Sequence of chain 1.B:
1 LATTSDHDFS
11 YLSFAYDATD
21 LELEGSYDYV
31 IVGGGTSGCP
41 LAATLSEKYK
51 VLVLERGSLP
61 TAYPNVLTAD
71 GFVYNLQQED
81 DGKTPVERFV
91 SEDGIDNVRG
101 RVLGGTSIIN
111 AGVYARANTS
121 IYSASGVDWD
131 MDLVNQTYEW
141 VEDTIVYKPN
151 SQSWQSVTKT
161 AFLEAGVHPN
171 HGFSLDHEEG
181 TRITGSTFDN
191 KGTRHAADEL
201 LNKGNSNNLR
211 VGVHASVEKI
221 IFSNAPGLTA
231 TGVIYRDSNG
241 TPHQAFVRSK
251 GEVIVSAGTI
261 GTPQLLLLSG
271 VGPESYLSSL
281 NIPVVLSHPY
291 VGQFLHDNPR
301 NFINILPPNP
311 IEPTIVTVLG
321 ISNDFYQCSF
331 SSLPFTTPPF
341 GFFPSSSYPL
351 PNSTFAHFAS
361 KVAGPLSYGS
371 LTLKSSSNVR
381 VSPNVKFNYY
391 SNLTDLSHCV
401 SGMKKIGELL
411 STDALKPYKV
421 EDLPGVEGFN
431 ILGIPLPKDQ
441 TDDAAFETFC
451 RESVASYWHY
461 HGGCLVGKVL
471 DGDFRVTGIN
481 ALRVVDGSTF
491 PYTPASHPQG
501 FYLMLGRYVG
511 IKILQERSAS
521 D

This small molecule binds to this protein.
Small molecule (SMILES): CC(=O)N[C@@H]1[C@@H](O)[C@H](O)[C@@H](CO)O[C@H]1O

Binding-site contacts:
Ligand atom O5 contacts residue ILE121 of chain 1.B at 3.7 Å.
Ligand atom C8 contacts residue GLU179 of chain 1.B at 3.8 Å.
Ligand atom C8 contacts residue ASN323 of chain 1.B at 3.9 Å.
Ligand atom C8 contacts residue HIS177 of chain 1.B at 3.6 Å.
Ligand atom C3 contacts residue ASN118 of chain 1.B at 3.8 Å.
Ligand atom C3 contacts residue ASN323 of chain 1.B at 3.8 Å.
Ligand atom C7 contacts residue HIS177 of chain 1.B at 3.4 Å.
Ligand atom O7 contacts residue ASN118 of chain 1.B at 3.4 Å (h-bond).
Ligand atom C1 contacts residue ASN118 of chain 1.B at 1.4 Å.
Ligand atom C8 contacts residue ILE321 of chain 1.B at 3.8 Å (hydrophobic).
Ligand atom O7 contacts residue HIS177 of chain 1.B at 2.8 Å (h-bond).
Ligand atom C6 contacts residue SER120 of chain 1.B at 3.8 Å.
Ligand atom C8 contacts residue ASN118 of chain 1.B at 4.4 Å.
Ligand atom O5 contacts residue ASN118 of chain 1.B at 2.4 Å (h-bond).
Ligand atom C2 contacts residue ASN323 of chain 1.B at 4.2 Å.
Ligand atom C2 contacts residue ASN118 of chain 1.B at 2.4 Å.
Ligand atom C1 contacts residue SER120 of chain 1.B at 4.1 Å.
Ligand atom C8 contacts residue GLU178 of chain 1.B at 4.3 Å.
Ligand atom O7 contacts residue TYR326 of chain 1.B at 3.8 Å.
Ligand atom O5 contacts residue SER120 of chain 1.B at 3.8 Å.
Ligand atom C7 contacts residue ASN118 of chain 1.B at 3.3 Å.
Ligand atom C5 contacts residue ASN118 of chain 1.B at 3.7 Å.
Ligand atom O7 contacts residue ASN323 of chain 1.B at 4.1 Å.
Ligand atom C5 contacts residue SER120 of chain 1.B at 3.7 Å.
Ligand atom C7 contacts residue ASN323 of chain 1.B at 3.9 Å.
Ligand atom N2 contacts residue ASN118 of chain 1.B at 2.9 Å (h-bond).
Ligand atom O7 contacts residue SER322 of chain 1.B at 4.4 Å.
Ligand atom C4 contacts residue ASN118 of chain 1.B at 4.2 Å.
Ligand atom C8 contacts residue SER322 of chain 1.B at 4.2 Å.
Ligand atom C6 contacts residue ILE121 of chain 1.B at 4.3 Å (hydrophobic).
Ligand atom O3 contacts residue ASN323 of chain 1.B at 3.1 Å (h-bond).
Ligand atom N2 contacts residue ASN323 of chain 1.B at 3.5 Å (h-bond).
Ligand atom O6 contacts residue ILE121 of chain 1.B at 4.1 Å.